Sequence of chain 1.G:
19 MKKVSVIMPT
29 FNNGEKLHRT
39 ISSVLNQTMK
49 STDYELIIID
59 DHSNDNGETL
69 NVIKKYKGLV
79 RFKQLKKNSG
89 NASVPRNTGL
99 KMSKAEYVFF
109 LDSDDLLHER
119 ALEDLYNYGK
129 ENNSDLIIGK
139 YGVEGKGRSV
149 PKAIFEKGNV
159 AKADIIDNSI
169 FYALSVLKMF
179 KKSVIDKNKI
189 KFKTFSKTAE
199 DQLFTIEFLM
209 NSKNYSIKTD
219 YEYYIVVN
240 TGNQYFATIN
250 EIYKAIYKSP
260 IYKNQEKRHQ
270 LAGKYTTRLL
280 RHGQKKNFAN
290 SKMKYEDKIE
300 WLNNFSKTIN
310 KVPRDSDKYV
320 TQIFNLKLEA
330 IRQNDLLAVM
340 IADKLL

The small molecule below binds the protein below.
Small molecule (SMILES): O=P(O)(O)OC[C@H](O)[C@H](O)[C@H](O)COP(=O)(O)OC[C@H](O)[C@H](O)[C@H](O)COP(=O)(O)OC[C@@H](O)[C@@H](O)[C@@H](O)CO

Binding-site contacts:
Ligand atom OAD contacts residue THR196 of chain 1.G at 3.4 Å (h-bond).
Ligand atom OAQ contacts residue PRO149 of chain 1.G at 3.6 Å.
Ligand atom OAA contacts residue LYS273 of chain 1.G at 2.8 Å (salt-bridge).
Ligand atom OAB contacts residue LEU172 of chain 1.G at 3.6 Å.
Ligand atom OAQ contacts residue ALA151 of chain 1.G at 2.8 Å (h-bond).
Ligand atom CBC contacts residue GLN200 of chain 1.G at 3.8 Å.
Ligand atom OAK contacts residue GLN200 of chain 1.G at 3.2 Å (h-bond).
Ligand atom OAX contacts residue ARG280 of chain 1.G at 3.3 Å (salt-bridge).
Ligand atom OAX contacts residue TYR170 of chain 1.G at 3.5 Å (h-bond).
Ligand atom CAT contacts residue ARG277 of chain 1.G at 3.8 Å.
Ligand atom PBN contacts residue LYS150 of chain 1.G at 3.8 Å.
Ligand atom OAO contacts residue TYR170 of chain 1.G at 3.8 Å.
Ligand atom OAO contacts residue THR320 of chain 1.G at 2.7 Å (h-bond).
Ligand atom OAH contacts residue TYR170 of chain 1.G at 3.4 Å.
Ligand atom OAH contacts residue HIS281 of chain 1.G at 3.1 Å (h-bond).
Ligand atom OAF contacts residue ASP199 of chain 1.G at 3.2 Å (salt-bridge).
Ligand atom OAI contacts residue ARG277 of chain 1.G at 3.5 Å (salt-bridge).
Ligand atom PBL contacts residue ARG280 of chain 1.G at 3.7 Å.
Ligand atom OAK contacts residue ALA197 of chain 1.G at 3.8 Å.
Ligand atom OAJ contacts residue TYR170 of chain 1.G at 2.8 Å (h-bond).
Ligand atom PBM contacts residue LEU172 of chain 1.G at 3.8 Å.
Ligand atom OAP contacts residue LEU172 of chain 1.G at 2.8 Å (h-bond).
Ligand atom CAR contacts residue THR196 of chain 1.G at 3.5 Å.
Ligand atom OBA contacts residue ARG277 of chain 1.G at 3.8 Å.
Ligand atom OAO contacts residue ARG280 of chain 1.G at 2.7 Å (salt-bridge).
Ligand atom OAI contacts residue HIS281 of chain 1.G at 3.5 Å.
Ligand atom OAL contacts residue ALA151 of chain 1.G at 3.5 Å.
Ligand atom PBL contacts residue THR320 of chain 1.G at 3.8 Å.
Ligand atom OAO contacts residue THR276 of chain 1.G at 3.1 Å.
Ligand atom CAU contacts residue TYR170 of chain 1.G at 3.6 Å (hydrophobic).
Ligand atom OAB contacts residue SER173 of chain 1.G at 3.6 Å (h-bond).
Ligand atom OAK contacts residue ASP199 of chain 1.G at 3.1 Å (salt-bridge).
Ligand atom OAY contacts residue SER173 of chain 1.G at 3.8 Å.
Ligand atom OAA contacts residue TYR170 of chain 1.G at 3.0 Å (h-bond).
Ligand atom OAP contacts residue ARG277 of chain 1.G at 2.7 Å (salt-bridge).
Ligand atom OAP contacts residue ALA171 of chain 1.G at 3.8 Å.
Ligand atom PBL contacts residue TYR170 of chain 1.G at 3.5 Å.
Ligand atom CBH contacts residue HIS281 of chain 1.G at 3.8 Å.
Ligand atom OAQ contacts residue LYS150 of chain 1.G at 2.7 Å (salt-bridge).
Ligand atom OAH contacts residue ARG280 of chain 1.G at 3.6 Å.